Binding-site contacts:
Ligand atom C8 contacts residue SER109 of chain 1.A at 4.0 Å.
Ligand atom C5 contacts residue ASN162 of chain 1.A at 3.7 Å.
Ligand atom C7 contacts residue ASN161 of chain 1.A at 4.0 Å.
Ligand atom C2 contacts residue ASN162 of chain 1.A at 2.5 Å.
Ligand atom N2 contacts residue ASN161 of chain 1.A at 4.4 Å.
Ligand atom C3 contacts residue ASN162 of chain 1.A at 3.8 Å.
Ligand atom O7 contacts residue ASN162 of chain 1.A at 4.1 Å.
Ligand atom C7 contacts residue ASN162 of chain 1.A at 3.5 Å.
Ligand atom N2 contacts residue ASN162 of chain 1.A at 2.9 Å (h-bond).
Ligand atom C1 contacts residue ASN162 of chain 1.A at 1.4 Å.
Ligand atom O7 contacts residue ASN161 of chain 1.A at 3.0 Å (h-bond).
Ligand atom C7 contacts residue SER109 of chain 1.A at 4.3 Å.
Ligand atom C8 contacts residue GLU129 of chain 1.A at 3.9 Å.
Ligand atom O7 contacts residue SER109 of chain 1.A at 3.4 Å (h-bond).
Ligand atom C8 contacts residue ASN162 of chain 1.A at 3.5 Å.
Ligand atom C4 contacts residue ASN162 of chain 1.A at 4.2 Å.
Ligand atom O5 contacts residue ASN162 of chain 1.A at 2.4 Å (h-bond).

Sequence of chain 1.A:
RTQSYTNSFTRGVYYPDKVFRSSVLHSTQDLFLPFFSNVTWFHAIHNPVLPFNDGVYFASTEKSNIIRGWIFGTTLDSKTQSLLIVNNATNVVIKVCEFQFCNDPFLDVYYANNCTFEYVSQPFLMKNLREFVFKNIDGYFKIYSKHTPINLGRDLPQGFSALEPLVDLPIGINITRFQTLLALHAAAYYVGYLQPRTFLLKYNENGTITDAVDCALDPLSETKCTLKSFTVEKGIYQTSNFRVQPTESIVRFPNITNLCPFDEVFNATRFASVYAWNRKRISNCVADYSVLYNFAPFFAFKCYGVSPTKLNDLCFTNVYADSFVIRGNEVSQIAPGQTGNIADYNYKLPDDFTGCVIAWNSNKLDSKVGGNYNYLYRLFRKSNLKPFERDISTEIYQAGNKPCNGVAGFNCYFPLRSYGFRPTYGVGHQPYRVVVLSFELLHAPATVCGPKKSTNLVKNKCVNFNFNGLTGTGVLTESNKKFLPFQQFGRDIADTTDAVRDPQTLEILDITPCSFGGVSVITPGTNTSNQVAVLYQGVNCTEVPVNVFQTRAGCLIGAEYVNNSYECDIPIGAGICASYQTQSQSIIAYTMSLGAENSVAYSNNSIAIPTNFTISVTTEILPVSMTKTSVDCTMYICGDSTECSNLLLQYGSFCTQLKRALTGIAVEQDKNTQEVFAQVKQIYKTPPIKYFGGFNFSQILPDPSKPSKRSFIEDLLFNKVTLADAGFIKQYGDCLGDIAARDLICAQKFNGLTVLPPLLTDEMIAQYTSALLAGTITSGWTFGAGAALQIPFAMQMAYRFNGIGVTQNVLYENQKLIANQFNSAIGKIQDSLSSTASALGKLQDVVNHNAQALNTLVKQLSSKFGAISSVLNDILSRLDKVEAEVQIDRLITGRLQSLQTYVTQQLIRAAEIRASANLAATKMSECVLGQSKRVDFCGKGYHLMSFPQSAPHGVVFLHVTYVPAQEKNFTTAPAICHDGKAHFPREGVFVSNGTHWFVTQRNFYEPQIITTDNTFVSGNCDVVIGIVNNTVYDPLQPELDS

A small-molecule ligand and the protein it binds are described below.
Small molecule (SMILES): CC(=O)N[C@@H]1[C@@H](O)[C@H](O)[C@@H](CO)O[C@H]1O